Binding-site contacts:
Ligand atom N1 contacts residue HIS147 of chain 1.F at 3.6 Å.
Ligand atom O2 contacts residue HIS143 of chain 1.F at 2.7 Å (h-bond).
Ligand atom O20 contacts residue GLY100 of chain 1.F at 3.4 Å (h-bond).
Ligand atom C3 contacts residue GLU144 of chain 1.F at 3.6 Å.
Ligand atom N14 contacts residue GLY100 of chain 1.F at 2.9 Å (h-bond).
Ligand atom C24 contacts residue VAL47 of chain 1.F at 3.9 Å (hydrophobic).
Ligand atom C3 contacts residue GLN53 of chain 1.F at 3.4 Å.
Ligand atom C12 contacts residue GLY100 of chain 1.F at 3.5 Å.
Ligand atom C15 contacts residue GLY100 of chain 1.F at 3.9 Å.
Ligand atom C7 contacts residue HIS143 of chain 1.F at 3.5 Å.
Ligand atom O4 contacts residue HIS143 of chain 1.F at 3.5 Å (h-bond).
Ligand atom C24 contacts residue TYR136 of chain 1.F at 3.3 Å (hydrophobic).
Ligand atom O4 contacts residue ZN1 of chain 1.S at 2.1 Å.
Ligand atom C3 contacts residue LEU102 of chain 1.F at 3.8 Å (hydrophobic).
Ligand atom O4 contacts residue LEU102 of chain 1.F at 2.7 Å (h-bond).
Ligand atom C7 contacts residue GLU144 of chain 1.F at 3.8 Å.
Ligand atom C25 contacts residue TYR136 of chain 1.F at 3.1 Å (hydrophobic).
Ligand atom C10 contacts residue HIS143 of chain 1.F at 3.8 Å.
Ligand atom N1 contacts residue HIS143 of chain 1.F at 2.9 Å (h-bond).
Ligand atom O4 contacts residue CYS101 of chain 1.F at 3.4 Å (h-bond).
Ligand atom C5 contacts residue LEU102 of chain 1.F at 3.5 Å (hydrophobic).
Ligand atom C3 contacts residue HIS143 of chain 1.F at 3.2 Å.
Ligand atom O2 contacts residue GLN53 of chain 1.F at 2.9 Å (h-bond).
Ligand atom N1 contacts residue GLU144 of chain 1.F at 2.6 Å (salt-bridge).
Ligand atom C3 contacts residue ZN1 of chain 1.S at 2.7 Å.
Ligand atom O13 contacts residue VAL47 of chain 1.F at 3.1 Å (h-bond).
Ligand atom C11 contacts residue ILE139 of chain 1.F at 3.9 Å (hydrophobic).
Ligand atom O2 contacts residue HIS147 of chain 1.F at 2.5 Å (h-bond).
Ligand atom C5 contacts residue GLU144 of chain 1.F at 3.9 Å.
Ligand atom O2 contacts residue GLU144 of chain 1.F at 2.5 Å (salt-bridge).
Ligand atom N1 contacts residue ZN1 of chain 1.S at 2.8 Å.
Ligand atom N1 contacts residue GLN53 of chain 1.F at 3.4 Å (h-bond).
Ligand atom C23 contacts residue VAL47 of chain 1.F at 3.6 Å (hydrophobic).
Ligand atom O27 contacts residue TRP98 of chain 1.F at 3.6 Å.
Ligand atom C10 contacts residue VAL140 of chain 1.F at 3.9 Å (hydrophobic).
Ligand atom O13 contacts residue GLY46 of chain 1.F at 3.3 Å.
Ligand atom O4 contacts residue GLN53 of chain 1.F at 2.9 Å (h-bond).
Ligand atom C5 contacts residue GLY48 of chain 1.F at 3.6 Å.
Ligand atom O2 contacts residue ZN1 of chain 1.S at 2.3 Å.
Ligand atom C6 contacts residue GLY100 of chain 1.F at 3.2 Å.

Sequence of chain 1.F:
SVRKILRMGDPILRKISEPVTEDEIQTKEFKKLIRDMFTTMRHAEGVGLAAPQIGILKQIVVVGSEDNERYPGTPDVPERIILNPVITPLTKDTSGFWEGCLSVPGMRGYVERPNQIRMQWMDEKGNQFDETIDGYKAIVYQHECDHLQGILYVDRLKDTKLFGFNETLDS

This protein binds this small molecule.
Small molecule (SMILES): CCCCC[C@H](CC(=O)NO)C(=O)N[C@H](C(=O)N1CCC[C@H]1CO)C(C)C